Binding-site contacts:
Ligand atom CA contacts residue VAL258 of chain 1.A at 3.5 Å (hydrophobic).
Ligand atom CD contacts residue LEU256 of chain 1.A at 4.1 Å (hydrophobic).
Ligand atom OXT contacts residue VAL258 of chain 1.A at 3.5 Å (h-bond).
Ligand atom C contacts residue VAL258 of chain 1.A at 3.8 Å (hydrophobic).
Ligand atom CD contacts residue VAL258 of chain 1.A at 4.0 Å (hydrophobic).
Ligand atom N contacts residue VAL258 of chain 1.A at 2.8 Å (h-bond).
Ligand atom N contacts residue GLY257 of chain 1.A at 3.5 Å (h-bond).
Ligand atom CD contacts residue GLY257 of chain 1.A at 3.4 Å.
Ligand atom CG contacts residue LEU256 of chain 1.A at 4.1 Å (hydrophobic).

The small molecule below binds the protein below.
Small molecule (SMILES): O=C(O)[C@@H]1CCCN1

Sequence of chain 1.A:
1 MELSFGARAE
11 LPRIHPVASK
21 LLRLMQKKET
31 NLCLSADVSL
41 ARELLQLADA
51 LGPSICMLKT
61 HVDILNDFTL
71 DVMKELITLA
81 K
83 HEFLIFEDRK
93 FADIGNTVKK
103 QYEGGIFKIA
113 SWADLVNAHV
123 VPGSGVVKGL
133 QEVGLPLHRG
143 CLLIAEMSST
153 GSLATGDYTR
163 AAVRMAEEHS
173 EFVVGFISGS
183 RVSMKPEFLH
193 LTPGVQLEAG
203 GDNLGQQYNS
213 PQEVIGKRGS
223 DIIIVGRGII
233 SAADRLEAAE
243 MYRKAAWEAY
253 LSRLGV